This small molecule binds to this protein.
Small molecule (SMILES): O=C1CN(C(=O)OCc2ccccc2)CCN1

Sequence of chain 4.A:
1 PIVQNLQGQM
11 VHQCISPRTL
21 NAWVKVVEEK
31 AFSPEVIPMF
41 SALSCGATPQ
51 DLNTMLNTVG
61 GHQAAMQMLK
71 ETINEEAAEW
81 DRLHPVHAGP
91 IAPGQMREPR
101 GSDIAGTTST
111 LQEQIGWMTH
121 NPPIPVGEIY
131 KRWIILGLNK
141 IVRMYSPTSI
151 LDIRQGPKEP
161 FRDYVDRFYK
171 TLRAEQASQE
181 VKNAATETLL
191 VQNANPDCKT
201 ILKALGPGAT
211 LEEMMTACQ

Binding-site contacts:
Ligand atom C14 contacts residue ASN57 of chain 2.A at 3.9 Å.
Ligand atom O01 contacts residue GLN179 of chain 4.A at 3.4 Å.
Ligand atom C13 contacts residue LEU56 of chain 2.A at 3.6 Å (hydrophobic).
Ligand atom C08 contacts residue LYS70 of chain 2.A at 4.0 Å.
Ligand atom C12 contacts residue LYS70 of chain 2.A at 4.1 Å.
Ligand atom C14 contacts residue MET66 of chain 2.A at 3.9 Å (hydrophobic).
Ligand atom C16 contacts residue LEU69 of chain 2.A at 4.0 Å (hydrophobic).
Ligand atom C05 contacts residue THR107 of chain 2.A at 3.6 Å.
Ligand atom N04 contacts residue THR107 of chain 2.A at 4.1 Å.
Ligand atom O10 contacts residue ASN53 of chain 2.A at 3.2 Å (h-bond).
Ligand atom C11 contacts residue ASN57 of chain 2.A at 3.5 Å.
Ligand atom O01 contacts residue LYS70 of chain 2.A at 4.0 Å.
Ligand atom C13 contacts residue ASN57 of chain 2.A at 2.9 Å.
Ligand atom C14 contacts residue LEU56 of chain 2.A at 3.8 Å (hydrophobic).
Ligand atom C06 contacts residue ASN74 of chain 2.A at 3.7 Å.
Ligand atom C16 contacts residue LEU56 of chain 2.A at 3.8 Å (hydrophobic).
Ligand atom C13 contacts residue LYS70 of chain 2.A at 3.9 Å.
Ligand atom C17 contacts residue LEU56 of chain 2.A at 3.8 Å (hydrophobic).
Ligand atom C06 contacts residue ILE73 of chain 2.A at 3.3 Å (hydrophobic).
Ligand atom C12 contacts residue LEU56 of chain 2.A at 3.8 Å (hydrophobic).
Ligand atom O09 contacts residue LYS70 of chain 2.A at 3.5 Å.
Ligand atom C16 contacts residue MET66 of chain 2.A at 4.0 Å (hydrophobic).
Ligand atom C15 contacts residue LEU69 of chain 2.A at 4.1 Å (hydrophobic).
Ligand atom C15 contacts residue MET66 of chain 2.A at 3.5 Å (hydrophobic).
Ligand atom C17 contacts residue ILE73 of chain 2.A at 4.1 Å (hydrophobic).
Ligand atom C02 contacts residue ASN74 of chain 2.A at 3.7 Å.
Ligand atom C14 contacts residue LYS70 of chain 2.A at 3.8 Å.
Ligand atom C16 contacts residue LYS70 of chain 2.A at 3.5 Å.
Ligand atom C05 contacts residue TYR130 of chain 2.A at 3.9 Å (hydrophobic).
Ligand atom N07 contacts residue ASN74 of chain 2.A at 2.9 Å (h-bond).
Ligand atom C03 contacts residue LYS70 of chain 2.A at 4.0 Å.
Ligand atom C12 contacts residue ASN57 of chain 2.A at 3.6 Å.
Ligand atom C15 contacts residue LYS70 of chain 2.A at 3.8 Å.
Ligand atom C02 contacts residue LYS70 of chain 2.A at 4.0 Å.
Ligand atom N07 contacts residue LYS70 of chain 2.A at 3.8 Å.
Ligand atom O10 contacts residue TYR130 of chain 2.A at 3.8 Å.
Ligand atom O01 contacts residue ASN74 of chain 2.A at 3.4 Å (h-bond).
Ligand atom C16 contacts residue ILE73 of chain 2.A at 4.1 Å (hydrophobic).
Ligand atom C11 contacts residue ASN53 of chain 2.A at 3.2 Å.
Ligand atom C17 contacts residue LYS70 of chain 2.A at 3.9 Å.

Sequence of chain 2.A:
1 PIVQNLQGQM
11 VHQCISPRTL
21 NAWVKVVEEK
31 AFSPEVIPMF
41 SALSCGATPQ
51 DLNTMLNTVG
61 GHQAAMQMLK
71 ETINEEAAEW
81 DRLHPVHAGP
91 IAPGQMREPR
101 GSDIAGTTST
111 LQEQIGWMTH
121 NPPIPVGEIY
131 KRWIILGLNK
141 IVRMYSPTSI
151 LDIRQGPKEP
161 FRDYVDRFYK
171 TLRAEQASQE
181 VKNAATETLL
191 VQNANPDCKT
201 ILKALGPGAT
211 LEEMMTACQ